This protein binds this small molecule.
Small molecule (SMILES): C=C(NCc1c(COP(=O)(O)O)cnc(C)c1O)C(=O)O

Binding-site contacts:
Ligand atom O contacts residue GLN113 of chain 2.B at 3.0 Å (h-bond).
Ligand atom N contacts residue GLY302 of chain 2.B at 3.6 Å.
Ligand atom N contacts residue ALA111 of chain 2.B at 3.6 Å.
Ligand atom C4A contacts residue GLY302 of chain 2.B at 3.5 Å.
Ligand atom OP2 contacts residue GLY233 of chain 2.B at 3.5 Å (h-bond).
Ligand atom OP1 contacts residue SER234 of chain 2.B at 3.3 Å (h-bond).
Ligand atom OP1 contacts residue GLY232 of chain 2.B at 3.2 Å (h-bond).
Ligand atom N1 contacts residue GLU349 of chain 2.B at 3.3 Å.
Ligand atom OP3 contacts residue HIS85 of chain 2.B at 3.2 Å (h-bond).
Ligand atom OP4 contacts residue LYS86 of chain 2.B at 3.4 Å (salt-bridge).
Ligand atom OP2 contacts residue LYS86 of chain 2.B at 3.0 Å (salt-bridge).
Ligand atom C contacts residue ALA111 of chain 2.B at 3.4 Å (hydrophobic).
Ligand atom OP2 contacts residue THR189 of chain 2.B at 2.7 Å (h-bond).
Ligand atom P contacts residue LYS86 of chain 2.B at 3.6 Å.
Ligand atom OP1 contacts residue GLY231 of chain 2.B at 2.9 Å (h-bond).
Ligand atom N contacts residue LYS86 of chain 2.B at 3.5 Å.
Ligand atom OP2 contacts residue SER234 of chain 2.B at 2.5 Å (h-bond).
Ligand atom CB contacts residue LEU165 of chain 2.B at 3.5 Å (hydrophobic).
Ligand atom C6 contacts residue GLU349 of chain 2.B at 3.5 Å.
Ligand atom O3A contacts residue GLN113 of chain 2.B at 3.4 Å.
Ligand atom P contacts residue SER234 of chain 2.B at 3.3 Å.
Ligand atom OXT contacts residue GLY110 of chain 2.B at 2.5 Å (h-bond).
Ligand atom OXT contacts residue HIS114 of chain 2.B at 3.5 Å.
Ligand atom OP3 contacts residue SER234 of chain 2.B at 2.9 Å (h-bond).
Ligand atom OP3 contacts residue ASN235 of chain 2.B at 2.6 Å (h-bond).
Ligand atom C5A contacts residue GLY302 of chain 2.B at 3.5 Å.
Ligand atom C2A contacts residue SER376 of chain 2.B at 3.5 Å.
Ligand atom O contacts residue THR109 of chain 2.B at 3.3 Å (h-bond).
Ligand atom C4A contacts residue LYS86 of chain 2.B at 3.3 Å.
Ligand atom C contacts residue GLY110 of chain 2.B at 3.3 Å.
Ligand atom C2 contacts residue SER376 of chain 2.B at 3.5 Å.
Ligand atom OP1 contacts residue GLY233 of chain 2.B at 2.8 Å (h-bond).
Ligand atom N1 contacts residue SER376 of chain 2.B at 2.6 Å (h-bond).
Ligand atom OXT contacts residue THR109 of chain 2.B at 2.5 Å (h-bond).
Ligand atom O contacts residue GLY112 of chain 2.B at 3.4 Å (h-bond).
Ligand atom C contacts residue THR109 of chain 2.B at 3.3 Å.
Ligand atom O contacts residue HIS114 of chain 2.B at 2.8 Å (h-bond).
Ligand atom O3A contacts residue ALA111 of chain 2.B at 3.5 Å.
Ligand atom C6 contacts residue SER376 of chain 2.B at 3.4 Å.
Ligand atom C6 contacts residue CYS229 of chain 2.B at 3.4 Å (hydrophobic).

Sequence of chain 2.B:
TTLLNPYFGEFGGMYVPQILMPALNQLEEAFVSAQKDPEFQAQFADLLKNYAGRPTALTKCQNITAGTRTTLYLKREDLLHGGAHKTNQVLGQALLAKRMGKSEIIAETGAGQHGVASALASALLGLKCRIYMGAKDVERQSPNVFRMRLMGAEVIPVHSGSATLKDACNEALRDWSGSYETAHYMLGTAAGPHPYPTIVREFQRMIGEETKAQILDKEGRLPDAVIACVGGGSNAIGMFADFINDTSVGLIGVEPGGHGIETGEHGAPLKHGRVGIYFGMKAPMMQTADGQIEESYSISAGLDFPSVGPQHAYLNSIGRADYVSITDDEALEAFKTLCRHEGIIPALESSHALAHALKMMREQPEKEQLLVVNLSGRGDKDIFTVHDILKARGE